Binding-site contacts:
Ligand atom CB contacts residue GLN49 of chain 1.J at 3.3 Å.
Ligand atom C contacts residue ASN374 of chain 1.I at 3.7 Å.
Ligand atom C contacts residue GLY28 of chain 1.J at 3.9 Å.
Ligand atom OXT contacts residue LYS26 of chain 1.J at 3.2 Å (salt-bridge).
Ligand atom OXT contacts residue GLY28 of chain 1.J at 3.5 Å (h-bond).
Ligand atom OXT contacts residue PRO27 of chain 1.J at 4.2 Å.
Ligand atom CG2 contacts residue GLN49 of chain 1.J at 2.9 Å.
Ligand atom C contacts residue GLU29 of chain 1.J at 3.8 Å.
Ligand atom O contacts residue GLY28 of chain 1.J at 3.6 Å (h-bond).
Ligand atom CA contacts residue LYS26 of chain 1.J at 3.2 Å.
Ligand atom CG2 contacts residue ILE375 of chain 1.I at 4.1 Å (hydrophobic).
Ligand atom N contacts residue ASP25 of chain 1.J at 3.0 Å (salt-bridge).
Ligand atom CA contacts residue ALA30 of chain 1.J at 4.3 Å (hydrophobic).
Ligand atom CG2 contacts residue ASP25 of chain 1.J at 3.8 Å.
Ligand atom C contacts residue ALA30 of chain 1.J at 3.7 Å (hydrophobic).
Ligand atom CA contacts residue ASN374 of chain 1.I at 3.3 Å.
Ligand atom OG1 contacts residue GLN49 of chain 1.J at 2.6 Å (h-bond).
Ligand atom O contacts residue LYS26 of chain 1.J at 3.3 Å (salt-bridge).
Ligand atom OXT contacts residue ALA30 of chain 1.J at 2.6 Å (h-bond).
Ligand atom O contacts residue VAL373 of chain 1.I at 4.4 Å.
Ligand atom N contacts residue ILE375 of chain 1.I at 2.5 Å (h-bond).
Ligand atom CA contacts residue SER24 of chain 1.J at 4.3 Å.
Ligand atom OG1 contacts residue ILE61 of chain 1.J at 4.3 Å.
Ligand atom C contacts residue ILE375 of chain 1.I at 3.9 Å (hydrophobic).
Ligand atom CB contacts residue ALA30 of chain 1.J at 3.8 Å (hydrophobic).
Ligand atom CB contacts residue ILE375 of chain 1.I at 4.1 Å (hydrophobic).
Ligand atom N contacts residue GLN49 of chain 1.J at 4.1 Å.
Ligand atom OG1 contacts residue ILE375 of chain 1.I at 3.5 Å.
Ligand atom C contacts residue LYS26 of chain 1.J at 3.0 Å.
Ligand atom O contacts residue ILE375 of chain 1.I at 3.0 Å (h-bond).
Ligand atom CA contacts residue ASP25 of chain 1.J at 4.0 Å.
Ligand atom CG2 contacts residue THR59 of chain 1.J at 3.2 Å.
Ligand atom O contacts residue ASN374 of chain 1.I at 3.3 Å (h-bond).
Ligand atom CA contacts residue ILE375 of chain 1.I at 3.8 Å (hydrophobic).
Ligand atom N contacts residue ASN374 of chain 1.I at 2.4 Å (h-bond).
Ligand atom OG1 contacts residue ALA30 of chain 1.J at 3.2 Å.
Ligand atom N contacts residue LYS26 of chain 1.J at 3.9 Å.
Ligand atom C contacts residue PRO27 of chain 1.J at 4.2 Å (hydrophobic).
Ligand atom O contacts residue PRO27 of chain 1.J at 3.7 Å.
Ligand atom OXT contacts residue GLU29 of chain 1.J at 2.9 Å (salt-bridge).

The protein below binds the small molecule below.
Small molecule (SMILES): C[C@@H](O)[C@H](N)C(=O)O

Sequence of chain 1.J:
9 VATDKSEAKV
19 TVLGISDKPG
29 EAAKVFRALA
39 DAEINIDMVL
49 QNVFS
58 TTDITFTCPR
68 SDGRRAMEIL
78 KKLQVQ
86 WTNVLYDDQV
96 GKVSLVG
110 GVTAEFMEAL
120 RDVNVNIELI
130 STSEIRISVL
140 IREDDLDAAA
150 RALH

Sequence of chain 1.I:
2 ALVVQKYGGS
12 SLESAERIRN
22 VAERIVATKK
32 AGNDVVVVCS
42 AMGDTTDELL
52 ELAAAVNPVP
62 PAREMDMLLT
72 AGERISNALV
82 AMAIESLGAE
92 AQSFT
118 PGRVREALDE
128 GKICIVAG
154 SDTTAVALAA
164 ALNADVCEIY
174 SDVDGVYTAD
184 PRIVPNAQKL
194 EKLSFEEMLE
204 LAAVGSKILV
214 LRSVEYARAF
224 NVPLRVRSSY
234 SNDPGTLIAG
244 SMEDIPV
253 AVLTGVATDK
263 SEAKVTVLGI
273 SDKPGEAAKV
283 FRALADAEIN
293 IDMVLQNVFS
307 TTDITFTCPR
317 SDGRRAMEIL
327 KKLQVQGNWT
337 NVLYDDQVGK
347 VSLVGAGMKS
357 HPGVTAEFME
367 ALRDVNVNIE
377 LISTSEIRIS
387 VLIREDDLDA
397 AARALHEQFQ